Sequence of chain 35.F:
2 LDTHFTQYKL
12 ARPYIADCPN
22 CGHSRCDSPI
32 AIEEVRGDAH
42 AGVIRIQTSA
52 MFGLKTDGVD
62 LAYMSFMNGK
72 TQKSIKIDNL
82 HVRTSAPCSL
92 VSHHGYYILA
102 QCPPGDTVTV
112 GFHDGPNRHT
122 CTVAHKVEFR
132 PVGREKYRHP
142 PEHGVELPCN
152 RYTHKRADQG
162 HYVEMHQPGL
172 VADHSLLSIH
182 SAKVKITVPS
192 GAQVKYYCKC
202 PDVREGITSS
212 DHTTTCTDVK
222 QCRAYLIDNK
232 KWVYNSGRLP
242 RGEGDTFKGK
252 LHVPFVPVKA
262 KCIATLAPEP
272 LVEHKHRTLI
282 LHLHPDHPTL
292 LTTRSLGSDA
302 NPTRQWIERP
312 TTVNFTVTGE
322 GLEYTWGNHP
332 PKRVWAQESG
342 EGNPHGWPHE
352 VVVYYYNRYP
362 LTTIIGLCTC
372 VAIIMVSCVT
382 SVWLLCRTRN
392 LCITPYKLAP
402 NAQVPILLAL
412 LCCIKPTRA

A small-molecule ligand and the protein it binds are described below.
Small molecule (SMILES): O=C(O)[C@@H]1O[C@H](O[C@H]2[C@@H](OS(=O)(=O)O)O[C@@H](O)[C@H](NS(=O)(=O)O)[C@H]2O)[C@@H](OS(=O)(=O)O)[C@H](O)[C@@H]1O

Binding-site contacts:
Ligand atom OAF contacts residue ARG157 of chain 35.F at 2.8 Å (salt-bridge).
Ligand atom C3 contacts residue ALA158 of chain 35.F at 4.0 Å (hydrophobic).
Ligand atom OBI contacts residue LYS156 of chain 35.F at 4.0 Å.
Ligand atom O4 contacts residue LYS156 of chain 35.F at 3.5 Å.
Ligand atom O6A contacts residue HIS94 of chain 35.F at 3.2 Å (h-bond).
Ligand atom OAF contacts residue THR4 of chain 35.F at 2.9 Å (h-bond).
Ligand atom O5B contacts residue LYS156 of chain 35.F at 3.3 Å.
Ligand atom C6 contacts residue LEU62 of chain 35.F at 3.5 Å (hydrophobic).
Ligand atom C6 contacts residue HIS94 of chain 35.F at 3.9 Å.
Ligand atom O3 contacts residue ALA158 of chain 35.F at 3.0 Å (h-bond).
Ligand atom OAH contacts residue LEU2 of chain 35.F at 2.8 Å (h-bond).
Ligand atom C5 contacts residue HIS155 of chain 35.F at 4.0 Å.
Ligand atom O5 contacts residue ARG157 of chain 35.F at 3.8 Å.
Ligand atom O5 contacts residue HIS155 of chain 35.F at 3.6 Å.
Ligand atom OAF contacts residue ALA158 of chain 35.F at 3.3 Å.
Ligand atom C6 contacts residue HIS155 of chain 35.F at 3.4 Å.
Ligand atom C6 contacts residue SER93 of chain 35.F at 4.0 Å.
Ligand atom OAH contacts residue ASP3 of chain 35.F at 4.0 Å.
Ligand atom O4 contacts residue HIS155 of chain 35.F at 3.5 Å (h-bond).
Ligand atom O6B contacts residue LYS156 of chain 35.F at 3.3 Å.
Ligand atom O6B contacts residue HIS155 of chain 35.F at 3.3 Å (h-bond).
Ligand atom O6A contacts residue HIS155 of chain 35.F at 3.8 Å.
Ligand atom O6B contacts residue LEU62 of chain 35.F at 4.0 Å.
Ligand atom O3 contacts residue ARG157 of chain 35.F at 3.3 Å (salt-bridge).
Ligand atom SAG contacts residue ARG157 of chain 35.F at 3.6 Å (salt-bridge).
Ligand atom O6A contacts residue SER93 of chain 35.F at 3.2 Å.
Ligand atom O3 contacts residue LYS156 of chain 35.F at 3.0 Å.
Ligand atom C5 contacts residue LEU62 of chain 35.F at 3.8 Å (hydrophobic).
Ligand atom OAH contacts residue THR4 of chain 35.F at 3.7 Å.
Ligand atom O6B contacts residue ARG157 of chain 35.F at 3.3 Å (salt-bridge).
Ligand atom O6A contacts residue LEU62 of chain 35.F at 3.4 Å.
Ligand atom O5 contacts residue LYS156 of chain 35.F at 3.4 Å.
Ligand atom SAG contacts residue THR4 of chain 35.F at 3.9 Å.
Ligand atom O6B contacts residue HIS94 of chain 35.F at 4.0 Å.
Ligand atom C4 contacts residue LYS156 of chain 35.F at 4.0 Å.
Ligand atom OAH contacts residue ARG157 of chain 35.F at 3.1 Å (salt-bridge).
Ligand atom C3 contacts residue ARG157 of chain 35.F at 3.7 Å.
Ligand atom C3 contacts residue LYS156 of chain 35.F at 4.0 Å.
Ligand atom C2 contacts residue ALA158 of chain 35.F at 3.7 Å (hydrophobic).
Ligand atom O4 contacts residue SER93 of chain 35.F at 3.0 Å (h-bond).